A small-molecule ligand and the protein it binds are described below.
Small molecule (SMILES): CC(=O)N[C@@H]1[C@@H](O)[C@H](O)[C@@H](CO)O[C@H]1O

Binding-site contacts:
Ligand atom C1 contacts residue ARG221 of chain 1.B at 4.4 Å.
Ligand atom C7 contacts residue ARG220 of chain 1.B at 4.2 Å.
Ligand atom C8 contacts residue TYR80 of chain 1.B at 3.8 Å (hydrophobic).
Ligand atom C1 contacts residue ARG220 of chain 1.B at 3.5 Å.
Ligand atom O7 contacts residue ARG221 of chain 1.B at 3.4 Å.
Ligand atom N2 contacts residue ARG220 of chain 1.B at 4.1 Å.
Ligand atom O1 contacts residue ARG221 of chain 1.B at 3.2 Å.
Ligand atom C8 contacts residue GLY217 of chain 1.B at 3.3 Å.
Ligand atom N2 contacts residue ARG221 of chain 1.B at 4.1 Å.
Ligand atom C8 contacts residue ARG221 of chain 1.B at 3.7 Å.
Ligand atom C2 contacts residue ARG220 of chain 1.B at 4.5 Å.
Ligand atom O1 contacts residue GLY224 of chain 1.B at 3.6 Å.
Ligand atom O1 contacts residue ARG220 of chain 1.B at 2.4 Å (salt-bridge).
Ligand atom C7 contacts residue GLY217 of chain 1.B at 4.4 Å.
Ligand atom C7 contacts residue ARG221 of chain 1.B at 3.7 Å.
Ligand atom O5 contacts residue ARG220 of chain 1.B at 4.3 Å.
Ligand atom O5 contacts residue GLY224 of chain 1.B at 3.8 Å.
Ligand atom C1 contacts residue GLY224 of chain 1.B at 4.3 Å.
Ligand atom C8 contacts residue ARG220 of chain 1.B at 3.9 Å.

Sequence of chain 1.B:
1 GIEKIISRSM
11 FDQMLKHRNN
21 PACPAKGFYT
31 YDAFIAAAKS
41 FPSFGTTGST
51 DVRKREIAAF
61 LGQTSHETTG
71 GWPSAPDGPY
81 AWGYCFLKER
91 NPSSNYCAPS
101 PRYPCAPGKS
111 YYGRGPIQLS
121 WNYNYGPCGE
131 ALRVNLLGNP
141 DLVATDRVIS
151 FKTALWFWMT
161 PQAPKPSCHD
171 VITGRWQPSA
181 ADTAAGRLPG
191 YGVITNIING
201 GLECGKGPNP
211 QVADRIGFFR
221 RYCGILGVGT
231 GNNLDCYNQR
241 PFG